Binding-site contacts:
Ligand atom N2 contacts residue ASN481 of chain 1.D at 3.1 Å (h-bond).
Ligand atom C2 contacts residue SER499 of chain 1.D at 3.4 Å.
Ligand atom O7 contacts residue ASN481 of chain 1.D at 3.6 Å (h-bond).
Ligand atom C5 contacts residue ASN481 of chain 1.D at 3.5 Å.
Ligand atom C1 contacts residue GLU46 of chain 1.D at 3.7 Å.
Ligand atom C6 contacts residue GLU46 of chain 1.D at 3.6 Å.
Ligand atom C7 contacts residue SER497 of chain 1.D at 3.9 Å.
Ligand atom C8 contacts residue ASN47 of chain 1.D at 3.5 Å.
Ligand atom O7 contacts residue SER497 of chain 1.D at 3.1 Å (h-bond).
Ligand atom C6 contacts residue THR39 of chain 1.D at 3.9 Å.
Ligand atom C8 contacts residue SER497 of chain 1.D at 3.8 Å.
Ligand atom O6 contacts residue GLU46 of chain 1.D at 2.8 Å (salt-bridge).
Ligand atom N2 contacts residue GLU46 of chain 1.D at 3.3 Å (salt-bridge).
Ligand atom O2 contacts residue ASP494 of chain 1.D at 3.8 Å.
Ligand atom C6 contacts residue TYR590 of chain 1.D at 3.9 Å (hydrophobic).
Ligand atom C8 contacts residue SER499 of chain 1.D at 3.6 Å.
Ligand atom C2 contacts residue ASN481 of chain 1.D at 2.5 Å.
Ligand atom C7 contacts residue ASN481 of chain 1.D at 3.6 Å.
Ligand atom C1 contacts residue THR483 of chain 1.D at 3.7 Å.
Ligand atom O3 contacts residue VAL496 of chain 1.D at 3.8 Å.
Ligand atom C8 contacts residue ILE501 of chain 1.D at 3.5 Å (hydrophobic).
Ligand atom C5 contacts residue TYR590 of chain 1.D at 3.7 Å (hydrophobic).
Ligand atom C7 contacts residue ILE501 of chain 1.D at 3.8 Å (hydrophobic).
Ligand atom O6 contacts residue THR39 of chain 1.D at 3.7 Å.
Ligand atom O6 contacts residue THR495 of chain 1.D at 3.6 Å.
Ligand atom O5 contacts residue ASN481 of chain 1.D at 2.2 Å (h-bond).
Ligand atom O6 contacts residue ASP494 of chain 1.D at 3.0 Å (salt-bridge).
Ligand atom C3 contacts residue ASN481 of chain 1.D at 3.8 Å.
Ligand atom C7 contacts residue VAL496 of chain 1.D at 3.8 Å (hydrophobic).
Ligand atom C1 contacts residue ASN481 of chain 1.D at 1.4 Å.
Ligand atom O3 contacts residue PHE587 of chain 1.D at 3.5 Å.
Ligand atom N2 contacts residue SER499 of chain 1.D at 2.6 Å (h-bond).
Ligand atom O7 contacts residue PHE587 of chain 1.D at 3.1 Å.
Ligand atom O7 contacts residue VAL496 of chain 1.D at 3.2 Å.
Ligand atom C3 contacts residue SER499 of chain 1.D at 3.4 Å.
Ligand atom C1 contacts residue SER499 of chain 1.D at 3.9 Å.
Ligand atom O5 contacts residue THR495 of chain 1.D at 3.4 Å (h-bond).
Ligand atom C3 contacts residue GLU46 of chain 1.D at 3.8 Å.
Ligand atom O6 contacts residue PHE587 of chain 1.D at 3.7 Å.
Ligand atom C7 contacts residue SER499 of chain 1.D at 3.6 Å.

Sequence of chain 1.D:
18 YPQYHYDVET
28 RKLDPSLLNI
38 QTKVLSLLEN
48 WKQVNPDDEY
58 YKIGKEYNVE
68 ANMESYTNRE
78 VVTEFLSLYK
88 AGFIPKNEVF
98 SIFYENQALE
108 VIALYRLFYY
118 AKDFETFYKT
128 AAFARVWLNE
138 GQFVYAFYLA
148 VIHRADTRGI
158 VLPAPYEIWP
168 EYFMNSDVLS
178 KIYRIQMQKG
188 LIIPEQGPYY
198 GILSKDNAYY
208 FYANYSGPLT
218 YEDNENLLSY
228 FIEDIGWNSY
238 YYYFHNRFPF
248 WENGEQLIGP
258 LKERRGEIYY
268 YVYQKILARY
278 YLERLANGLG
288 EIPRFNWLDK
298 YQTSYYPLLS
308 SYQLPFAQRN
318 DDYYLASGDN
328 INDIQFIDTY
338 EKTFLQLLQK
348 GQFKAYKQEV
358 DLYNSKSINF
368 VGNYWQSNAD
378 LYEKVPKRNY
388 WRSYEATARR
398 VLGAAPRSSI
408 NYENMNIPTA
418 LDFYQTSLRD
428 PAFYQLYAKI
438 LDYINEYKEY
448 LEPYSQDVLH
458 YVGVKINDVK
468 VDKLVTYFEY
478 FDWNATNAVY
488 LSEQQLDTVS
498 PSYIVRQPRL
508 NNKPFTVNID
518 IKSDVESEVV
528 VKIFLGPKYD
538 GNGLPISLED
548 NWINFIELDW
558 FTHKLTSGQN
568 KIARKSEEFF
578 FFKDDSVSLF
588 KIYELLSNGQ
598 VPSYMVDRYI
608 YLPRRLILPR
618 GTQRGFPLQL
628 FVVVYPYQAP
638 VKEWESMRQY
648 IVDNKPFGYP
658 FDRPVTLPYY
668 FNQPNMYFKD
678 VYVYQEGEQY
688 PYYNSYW

This protein binds this small molecule.
Small molecule (SMILES): CC(=O)N[C@H]1[C@H](O[C@H]2[C@H](O)[C@@H](NC(C)=O)CO[C@@H]2CO)O[C@H](CO)[C@@H](O[C@@H]2O[C@H](CO[C@H]3O[C@H](CO)[C@@H](O)[C@H](O)[C@@H]3O)[C@@H](O)[C@H](O[C@H]3O[C@H](CO)[C@@H](O)[C@H](O)[C@@H]3O)[C@@H]2O)[C@@H]1O